A protein and the small-molecule ligand that binds it are described below.
Small molecule (SMILES): COc1ccc(CN2CCc3c(c(C(=O)NCc4cccc5ccccc45)nn3CCN)C2)c2ccccc12

Sequence of chain 1.B:
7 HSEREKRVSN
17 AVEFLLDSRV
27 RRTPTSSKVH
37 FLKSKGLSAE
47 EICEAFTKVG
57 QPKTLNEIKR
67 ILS

Binding-site contacts:
Ligand atom CAH contacts residue LEU38 of chain 1.B at 3.6 Å (hydrophobic).
Ligand atom CAH contacts residue ASN16 of chain 1.B at 3.7 Å.
Ligand atom CAI contacts residue ASN16 of chain 1.B at 3.7 Å.
Ligand atom CAJ contacts residue PHE20 of chain 1.B at 3.6 Å (hydrophobic).
Ligand atom CAG contacts residue THR29 of chain 1.B at 3.3 Å.
Ligand atom CBH contacts residue ASN16 of chain 1.B at 3.5 Å.
Ligand atom CAF contacts residue ARG25 of chain 1.B at 3.9 Å.
Ligand atom CAM contacts residue LYS41 of chain 1.B at 3.7 Å.
Ligand atom CAE contacts residue ASN16 of chain 1.B at 3.5 Å.
Ligand atom CAH contacts residue ALA17 of chain 1.B at 3.8 Å (hydrophobic).
Ligand atom CAA contacts residue SER33 of chain 1.B at 3.7 Å.
Ligand atom OAZ contacts residue PHE20 of chain 1.B at 3.9 Å.
Ligand atom CAG contacts residue ARG25 of chain 1.B at 3.9 Å.
Ligand atom CAN contacts residue ASN16 of chain 1.B at 3.6 Å.
Ligand atom CAW contacts residue PHE20 of chain 1.B at 3.9 Å (hydrophobic).
Ligand atom CAM contacts residue ALA17 of chain 1.B at 3.9 Å (hydrophobic).
Ligand atom CAD contacts residue ASN16 of chain 1.B at 3.7 Å.
Ligand atom CBF contacts residue PHE20 of chain 1.B at 3.6 Å (hydrophobic).
Ligand atom CBE contacts residue PHE20 of chain 1.B at 3.9 Å (hydrophobic).
Ligand atom OAB contacts residue PHE37 of chain 1.B at 3.7 Å.
Ligand atom CBB contacts residue ASN16 of chain 1.B at 4.0 Å.
Ligand atom CAK contacts residue PHE37 of chain 1.B at 3.8 Å (hydrophobic).
Ligand atom CBB contacts residue LYS41 of chain 1.B at 3.8 Å.
Ligand atom CAA contacts residue PHE37 of chain 1.B at 3.5 Å (hydrophobic).
Ligand atom CAT contacts residue GLU19 of chain 1.B at 3.4 Å.
Ligand atom CBD contacts residue PHE20 of chain 1.B at 3.8 Å (hydrophobic).
Ligand atom CBI contacts residue LYS41 of chain 1.B at 3.5 Å.
Ligand atom CAR contacts residue ASP23 of chain 1.B at 3.9 Å.
Ligand atom NAC contacts residue GLU19 of chain 1.B at 2.8 Å (salt-bridge).
Ligand atom CAS contacts residue VAL26 of chain 1.B at 3.8 Å (hydrophobic).
Ligand atom CAQ contacts residue GLU19 of chain 1.B at 3.3 Å.
Ligand atom CBG contacts residue PHE20 of chain 1.B at 3.9 Å (hydrophobic).
Ligand atom CBH contacts residue LYS41 of chain 1.B at 3.7 Å.
Ligand atom CAM contacts residue ASN16 of chain 1.B at 3.8 Å.
Ligand atom CAN contacts residue LYS41 of chain 1.B at 3.6 Å.
Ligand atom CBI contacts residue ASN16 of chain 1.B at 3.6 Å.
Ligand atom CAA contacts residue PHE20 of chain 1.B at 3.9 Å (hydrophobic).
Ligand atom CAK contacts residue PHE20 of chain 1.B at 3.5 Å (hydrophobic).
Ligand atom CAL contacts residue LYS41 of chain 1.B at 3.7 Å.
Ligand atom CAP contacts residue THR29 of chain 1.B at 3.3 Å.